Sequence of chain 1.B:
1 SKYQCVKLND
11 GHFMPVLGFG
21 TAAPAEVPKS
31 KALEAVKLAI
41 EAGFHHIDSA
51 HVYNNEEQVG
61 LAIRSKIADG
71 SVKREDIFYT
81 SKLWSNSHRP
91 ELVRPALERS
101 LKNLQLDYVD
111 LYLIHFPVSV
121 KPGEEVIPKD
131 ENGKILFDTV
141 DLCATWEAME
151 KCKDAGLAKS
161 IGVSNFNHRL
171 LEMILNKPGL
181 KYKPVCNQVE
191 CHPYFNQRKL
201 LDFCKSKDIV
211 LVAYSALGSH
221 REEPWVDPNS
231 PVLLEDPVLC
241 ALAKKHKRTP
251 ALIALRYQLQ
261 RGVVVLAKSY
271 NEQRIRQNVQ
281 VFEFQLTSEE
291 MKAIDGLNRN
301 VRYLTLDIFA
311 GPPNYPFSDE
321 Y

Binding-site contacts:
Ligand atom C4 contacts residue VAL126 of chain 1.B at 4.1 Å (hydrophobic).
Ligand atom C9 contacts residue TRP84 of chain 1.B at 4.1 Å (hydrophobic).
Ligand atom C11 contacts residue TYR53 of chain 1.B at 4.1 Å (hydrophobic).
Ligand atom C5 contacts residue VAL52 of chain 1.B at 4.0 Å (hydrophobic).
Ligand atom C17 contacts residue NAP1 of chain 1.M at 3.1 Å.
Ligand atom C18 contacts residue LEU304 of chain 1.B at 3.9 Å (hydrophobic).
Ligand atom C15 contacts residue TRP84 of chain 1.B at 4.3 Å (hydrophobic).
Ligand atom C6 contacts residue VAL52 of chain 1.B at 4.4 Å (hydrophobic).
Ligand atom C17 contacts residue HIS115 of chain 1.B at 3.9 Å.
Ligand atom C16 contacts residue NAP1 of chain 1.M at 3.4 Å.
Ligand atom O17 contacts residue TYR53 of chain 1.B at 3.0 Å (h-bond).
Ligand atom C15 contacts residue LEU306 of chain 1.B at 4.0 Å (hydrophobic).
Ligand atom C9 contacts residue VAL52 of chain 1.B at 3.9 Å (hydrophobic).
Ligand atom C7 contacts residue TYR53 of chain 1.B at 4.5 Å (hydrophobic).
Ligand atom C7 contacts residue VAL52 of chain 1.B at 4.2 Å (hydrophobic).
Ligand atom C10 contacts residue VAL52 of chain 1.B at 4.0 Å (hydrophobic).
Ligand atom C16 contacts residue LEU306 of chain 1.B at 4.1 Å (hydrophobic).
Ligand atom O17 contacts residue NAP1 of chain 1.M at 3.0 Å.
Ligand atom C2 contacts residue VAL52 of chain 1.B at 3.6 Å (hydrophobic).
Ligand atom O17 contacts residue HIS115 of chain 1.B at 2.8 Å (h-bond).
Ligand atom C3 contacts residue VAL52 of chain 1.B at 3.5 Å (hydrophobic).
Ligand atom C12 contacts residue TYR53 of chain 1.B at 3.3 Å (hydrophobic).
Ligand atom C12 contacts residue ALA22 of chain 1.B at 4.5 Å (hydrophobic).
Ligand atom C17 contacts residue LEU304 of chain 1.B at 4.4 Å (hydrophobic).
Ligand atom C13 contacts residue NAP1 of chain 1.M at 4.3 Å.
Ligand atom C13 contacts residue TYR53 of chain 1.B at 4.3 Å (hydrophobic).
Ligand atom C16 contacts residue HIS115 of chain 1.B at 3.7 Å.
Ligand atom C14 contacts residue VAL52 of chain 1.B at 4.5 Å (hydrophobic).
Ligand atom C10 contacts residue ILE127 of chain 1.B at 3.7 Å (hydrophobic).
Ligand atom O3 contacts residue VAL126 of chain 1.B at 4.5 Å.
Ligand atom C4 contacts residue VAL52 of chain 1.B at 3.8 Å (hydrophobic).
Ligand atom O3 contacts residue VAL52 of chain 1.B at 3.8 Å.
Ligand atom C10 contacts residue TRP225 of chain 1.B at 4.0 Å (hydrophobic).
Ligand atom C1 contacts residue VAL52 of chain 1.B at 3.6 Å (hydrophobic).
Ligand atom C19 contacts residue TRP225 of chain 1.B at 3.5 Å (hydrophobic).
Ligand atom C17 contacts residue TYR53 of chain 1.B at 4.4 Å (hydrophobic).

This small molecule binds to this protein.
Small molecule (SMILES): C[C@]12CC[C@H]3[C@@H](CCC4=CC(=O)CC[C@@]43C)[C@@H]1CC[C@H]2O